A small-molecule ligand and the protein it binds are described below.
Small molecule (SMILES): CC(C)CCC[C@@H](C)[C@H]1CC[C@H]2[C@@H]3CC=C4C[C@@H](O)CC[C@]4(C)[C@H]3CC[C@]12C

Binding-site contacts:
Ligand atom C22 contacts residue ILE190 of chain 1.A at 3.7 Å (hydrophobic).
Ligand atom O1 contacts residue TRP186 of chain 1.A at 3.4 Å (h-bond).
Ligand atom C5 contacts residue TRP186 of chain 1.A at 4.0 Å (hydrophobic).
Ligand atom C21 contacts residue TRP189 of chain 1.A at 3.1 Å (hydrophobic).
Ligand atom C19 contacts residue TRP186 of chain 1.A at 3.3 Å (hydrophobic).
Ligand atom C10 contacts residue TRP186 of chain 1.A at 4.1 Å (hydrophobic).
Ligand atom C4 contacts residue TRP186 of chain 1.A at 3.4 Å (hydrophobic).
Ligand atom C2 contacts residue TRP186 of chain 1.A at 3.5 Å (hydrophobic).
Ligand atom C18 contacts residue ILE190 of chain 1.A at 3.6 Å (hydrophobic).
Ligand atom C3 contacts residue TRP186 of chain 1.A at 3.6 Å (hydrophobic).
Ligand atom C1 contacts residue TRP186 of chain 1.A at 4.3 Å (hydrophobic).

Sequence of chain 1.A:
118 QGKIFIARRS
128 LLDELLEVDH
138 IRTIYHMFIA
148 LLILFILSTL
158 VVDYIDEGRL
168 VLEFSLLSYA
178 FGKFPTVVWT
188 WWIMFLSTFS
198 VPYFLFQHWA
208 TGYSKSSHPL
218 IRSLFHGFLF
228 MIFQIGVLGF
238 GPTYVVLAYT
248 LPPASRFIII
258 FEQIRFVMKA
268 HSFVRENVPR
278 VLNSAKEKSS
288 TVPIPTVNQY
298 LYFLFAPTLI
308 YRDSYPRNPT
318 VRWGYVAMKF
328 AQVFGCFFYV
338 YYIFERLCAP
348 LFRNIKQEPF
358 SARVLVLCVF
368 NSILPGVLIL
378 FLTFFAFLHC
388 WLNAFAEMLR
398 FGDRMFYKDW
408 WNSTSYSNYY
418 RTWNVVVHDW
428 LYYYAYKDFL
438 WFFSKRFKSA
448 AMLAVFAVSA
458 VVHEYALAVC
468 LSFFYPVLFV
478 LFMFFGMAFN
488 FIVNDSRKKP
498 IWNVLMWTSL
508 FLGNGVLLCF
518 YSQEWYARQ